Sequence of chain 2.A:
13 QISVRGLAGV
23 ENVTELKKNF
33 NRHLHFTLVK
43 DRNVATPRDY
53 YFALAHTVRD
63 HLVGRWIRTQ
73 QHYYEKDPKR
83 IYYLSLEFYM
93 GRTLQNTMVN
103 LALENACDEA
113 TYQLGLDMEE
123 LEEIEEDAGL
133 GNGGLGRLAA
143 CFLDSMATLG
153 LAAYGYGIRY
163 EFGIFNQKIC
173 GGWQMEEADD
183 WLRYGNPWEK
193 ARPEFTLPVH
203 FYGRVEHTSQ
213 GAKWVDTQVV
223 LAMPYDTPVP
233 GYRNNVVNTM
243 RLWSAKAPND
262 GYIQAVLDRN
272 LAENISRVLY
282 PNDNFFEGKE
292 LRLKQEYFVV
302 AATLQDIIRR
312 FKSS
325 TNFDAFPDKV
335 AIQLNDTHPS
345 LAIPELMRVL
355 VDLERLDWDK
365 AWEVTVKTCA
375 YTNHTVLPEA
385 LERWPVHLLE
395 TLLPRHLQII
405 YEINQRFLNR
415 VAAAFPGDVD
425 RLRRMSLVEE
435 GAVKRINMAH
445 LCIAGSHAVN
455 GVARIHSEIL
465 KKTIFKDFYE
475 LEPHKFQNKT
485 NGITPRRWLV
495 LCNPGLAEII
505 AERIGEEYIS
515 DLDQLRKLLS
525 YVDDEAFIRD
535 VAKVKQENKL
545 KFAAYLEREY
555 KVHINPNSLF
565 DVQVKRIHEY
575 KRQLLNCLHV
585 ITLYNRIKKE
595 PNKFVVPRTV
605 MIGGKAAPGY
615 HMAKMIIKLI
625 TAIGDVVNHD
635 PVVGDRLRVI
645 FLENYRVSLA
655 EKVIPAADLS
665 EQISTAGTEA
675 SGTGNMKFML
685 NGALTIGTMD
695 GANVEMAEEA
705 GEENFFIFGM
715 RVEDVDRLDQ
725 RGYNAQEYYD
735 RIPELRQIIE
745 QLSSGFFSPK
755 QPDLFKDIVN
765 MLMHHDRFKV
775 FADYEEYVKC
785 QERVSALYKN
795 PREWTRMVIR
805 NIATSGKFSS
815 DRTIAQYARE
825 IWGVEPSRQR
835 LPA

Binding-site contacts:
Ligand atom C6 contacts residue ASN485 of chain 2.A at 3.3 Å.
Ligand atom O5 contacts residue LEU137 of chain 2.A at 3.4 Å (h-bond).
Ligand atom O3 contacts residue GLU673 of chain 2.A at 2.8 Å (salt-bridge).
Ligand atom C6 contacts residue LEU137 of chain 2.A at 3.8 Å (hydrophobic).
Ligand atom O2 contacts residue GLU673 of chain 2.A at 3.2 Å (salt-bridge).
Ligand atom O4 contacts residue GLY676 of chain 2.A at 2.9 Å (h-bond).
Ligand atom O7 contacts residue LEU137 of chain 2.A at 3.0 Å (h-bond).
Ligand atom O4 contacts residue SER675 of chain 2.A at 3.6 Å.
Ligand atom C7 contacts residue LEU137 of chain 2.A at 3.5 Å (hydrophobic).
Ligand atom C16 contacts residue PHE287 of chain 2.A at 3.7 Å (hydrophobic).
Ligand atom O5 contacts residue HIS378 of chain 2.A at 3.6 Å (h-bond).
Ligand atom O6 contacts residue ASN485 of chain 2.A at 2.8 Å (h-bond).
Ligand atom O6 contacts residue VAL456 of chain 2.A at 3.9 Å.
Ligand atom C6 contacts residue HIS378 of chain 2.A at 3.5 Å.
Ligand atom O6 contacts residue HIS378 of chain 2.A at 2.7 Å (h-bond).
Ligand atom C2 contacts residue HIS378 of chain 2.A at 3.5 Å.
Ligand atom C18 contacts residue ALA384 of chain 2.A at 3.6 Å (hydrophobic).
Ligand atom O3 contacts residue GLY676 of chain 2.A at 3.2 Å (h-bond).
Ligand atom C14 contacts residue GLU89 of chain 2.A at 3.7 Å.
Ligand atom C9 contacts residue ASP284 of chain 2.A at 3.7 Å.
Ligand atom C10 contacts residue ASP284 of chain 2.A at 3.4 Å.
Ligand atom C11 contacts residue ASP284 of chain 2.A at 3.6 Å.
Ligand atom C3 contacts residue GLU673 of chain 2.A at 3.4 Å.
Ligand atom C16 contacts residue PHE286 of chain 2.A at 3.6 Å (hydrophobic).
Ligand atom O8 contacts residue ASN134 of chain 2.A at 3.7 Å.
Ligand atom C6 contacts residue GLY136 of chain 2.A at 3.5 Å.
Ligand atom C12 contacts residue ASN283 of chain 2.A at 3.8 Å.
Ligand atom C17 contacts residue ASN283 of chain 2.A at 3.4 Å.
Ligand atom O3 contacts residue ALA674 of chain 2.A at 3.4 Å (h-bond).
Ligand atom C13 contacts residue ASN283 of chain 2.A at 3.5 Å.
Ligand atom C3 contacts residue GLY676 of chain 2.A at 3.9 Å.
Ligand atom C5 contacts residue GLY136 of chain 2.A at 3.6 Å.
Ligand atom O4 contacts residue ASN485 of chain 2.A at 3.5 Å (h-bond).
Ligand atom C5 contacts residue LEU137 of chain 2.A at 3.6 Å (hydrophobic).
Ligand atom O2 contacts residue TYR574 of chain 2.A at 3.1 Å (h-bond).
Ligand atom O3 contacts residue SER675 of chain 2.A at 3.1 Å (h-bond).
Ligand atom C4 contacts residue GLY676 of chain 2.A at 3.8 Å.
Ligand atom O7 contacts residue GLY136 of chain 2.A at 3.4 Å (h-bond).
Ligand atom O5 contacts residue GLY136 of chain 2.A at 3.8 Å.
Ligand atom O8 contacts residue ASP284 of chain 2.A at 3.8 Å.

The protein below binds the small molecule below.
Small molecule (SMILES): CC(C)(C)c1ccc(C(=O)NC(=O)N[C@@H]2O[C@H](CO)[C@@H](O)[C@H](O)[C@H]2O)cc1